A protein and the small-molecule ligand that binds it are described below.
Small molecule (SMILES): CC(=O)N[C@H]1[C@H](O[C@H]2[C@H](O)[C@@H](NC(C)=O)CO[C@@H]2CO)O[C@H](CO)[C@@H](O)[C@@H]1O

Binding-site contacts:
Ligand atom C3 contacts residue ASN88 of chain 1.B at 3.9 Å.
Ligand atom C5 contacts residue ALA86 of chain 1.B at 4.4 Å (hydrophobic).
Ligand atom O5 contacts residue ALA86 of chain 1.B at 4.2 Å.
Ligand atom C2 contacts residue ASN88 of chain 1.B at 2.5 Å.
Ligand atom O7 contacts residue ASN88 of chain 1.B at 4.1 Å.
Ligand atom O5 contacts residue ASN88 of chain 1.B at 2.3 Å (h-bond).
Ligand atom C8 contacts residue ASN88 of chain 1.B at 3.6 Å.
Ligand atom C1 contacts residue ALA86 of chain 1.B at 4.4 Å (hydrophobic).
Ligand atom C6 contacts residue ALA86 of chain 1.B at 4.4 Å (hydrophobic).
Ligand atom C7 contacts residue ASN88 of chain 1.B at 3.4 Å.
Ligand atom C1 contacts residue ASN88 of chain 1.B at 1.4 Å.
Ligand atom C4 contacts residue ASN88 of chain 1.B at 4.2 Å.
Ligand atom N2 contacts residue ASN88 of chain 1.B at 3.0 Å (h-bond).
Ligand atom C5 contacts residue ASN88 of chain 1.B at 3.5 Å.

Sequence of chain 1.B:
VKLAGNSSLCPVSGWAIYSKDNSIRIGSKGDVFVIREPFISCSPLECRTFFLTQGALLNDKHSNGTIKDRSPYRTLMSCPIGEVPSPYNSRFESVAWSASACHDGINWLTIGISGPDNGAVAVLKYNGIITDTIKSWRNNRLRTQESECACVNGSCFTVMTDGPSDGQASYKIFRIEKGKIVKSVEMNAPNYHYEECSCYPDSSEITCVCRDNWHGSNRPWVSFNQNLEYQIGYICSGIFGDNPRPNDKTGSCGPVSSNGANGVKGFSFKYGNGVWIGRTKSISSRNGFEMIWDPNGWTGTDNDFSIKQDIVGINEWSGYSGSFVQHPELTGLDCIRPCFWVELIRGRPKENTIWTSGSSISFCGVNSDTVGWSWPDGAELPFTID